This small molecule binds to this protein.
Small molecule (SMILES): CC(=O)N[C@@H]1[C@@H](O)[C@H](O)[C@@H](CO)O[C@H]1O

Sequence of chain 1.A:
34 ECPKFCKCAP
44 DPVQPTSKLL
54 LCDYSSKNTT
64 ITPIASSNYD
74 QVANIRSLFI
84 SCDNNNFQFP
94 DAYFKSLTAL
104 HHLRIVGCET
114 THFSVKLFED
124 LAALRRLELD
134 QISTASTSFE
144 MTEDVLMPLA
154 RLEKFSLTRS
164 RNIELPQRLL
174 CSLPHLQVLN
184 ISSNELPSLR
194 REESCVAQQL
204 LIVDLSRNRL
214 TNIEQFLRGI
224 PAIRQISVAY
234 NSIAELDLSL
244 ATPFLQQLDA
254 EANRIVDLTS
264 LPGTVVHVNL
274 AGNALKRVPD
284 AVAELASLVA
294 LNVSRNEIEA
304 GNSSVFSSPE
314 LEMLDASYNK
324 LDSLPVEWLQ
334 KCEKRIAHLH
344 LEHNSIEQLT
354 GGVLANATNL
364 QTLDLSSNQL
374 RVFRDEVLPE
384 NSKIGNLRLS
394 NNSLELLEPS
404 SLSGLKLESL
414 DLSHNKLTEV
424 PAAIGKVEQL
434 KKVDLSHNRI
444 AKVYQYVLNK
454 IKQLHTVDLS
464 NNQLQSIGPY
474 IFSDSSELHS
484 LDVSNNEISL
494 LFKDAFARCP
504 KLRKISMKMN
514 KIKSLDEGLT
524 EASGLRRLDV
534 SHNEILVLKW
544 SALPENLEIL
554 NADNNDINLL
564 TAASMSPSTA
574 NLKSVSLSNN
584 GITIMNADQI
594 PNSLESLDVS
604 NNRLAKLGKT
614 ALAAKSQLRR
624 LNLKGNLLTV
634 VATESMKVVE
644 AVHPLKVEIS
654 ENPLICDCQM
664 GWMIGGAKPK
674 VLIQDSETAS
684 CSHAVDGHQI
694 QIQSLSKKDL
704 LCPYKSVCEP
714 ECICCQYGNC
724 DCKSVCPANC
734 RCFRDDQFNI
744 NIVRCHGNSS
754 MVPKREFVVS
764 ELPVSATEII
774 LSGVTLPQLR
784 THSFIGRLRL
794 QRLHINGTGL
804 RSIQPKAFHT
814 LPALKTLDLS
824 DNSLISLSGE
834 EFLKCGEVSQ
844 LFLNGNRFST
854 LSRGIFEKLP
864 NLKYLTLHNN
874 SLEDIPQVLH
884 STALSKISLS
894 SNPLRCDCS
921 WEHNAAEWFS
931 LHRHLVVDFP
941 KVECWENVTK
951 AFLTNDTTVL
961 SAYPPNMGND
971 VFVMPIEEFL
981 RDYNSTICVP

Binding-site contacts:
Ligand atom C4 contacts residue ASN183 of chain 1.A at 4.3 Å.
Ligand atom O7 contacts residue ASP207 of chain 1.A at 3.6 Å (salt-bridge).
Ligand atom O5 contacts residue ASN183 of chain 1.A at 2.4 Å (h-bond).
Ligand atom C2 contacts residue ASP207 of chain 1.A at 3.8 Å.
Ligand atom C6 contacts residue ASP133 of chain 1.A at 4.4 Å.
Ligand atom C6 contacts residue THR161 of chain 1.A at 3.2 Å.
Ligand atom O6 contacts residue ASP133 of chain 1.A at 4.1 Å.
Ligand atom C2 contacts residue ASN183 of chain 1.A at 2.5 Å.
Ligand atom C1 contacts residue SER185 of chain 1.A at 3.6 Å.
Ligand atom N2 contacts residue ASP207 of chain 1.A at 3.0 Å (salt-bridge).
Ligand atom C5 contacts residue ASN183 of chain 1.A at 3.7 Å.
Ligand atom O5 contacts residue SER185 of chain 1.A at 4.0 Å.
Ligand atom O5 contacts residue SER159 of chain 1.A at 4.5 Å.
Ligand atom C1 contacts residue ASN183 of chain 1.A at 1.4 Å.
Ligand atom C7 contacts residue ASP207 of chain 1.A at 3.5 Å.
Ligand atom O6 contacts residue ARG107 of chain 1.A at 4.0 Å.
Ligand atom O6 contacts residue THR161 of chain 1.A at 3.1 Å (h-bond).
Ligand atom C3 contacts residue ASN183 of chain 1.A at 3.8 Å.
Ligand atom C6 contacts residue ARG162 of chain 1.A at 4.3 Å.
Ligand atom C5 contacts residue THR161 of chain 1.A at 3.6 Å.
Ligand atom C1 contacts residue THR161 of chain 1.A at 3.7 Å.
Ligand atom C1 contacts residue ASP207 of chain 1.A at 3.5 Å.
Ligand atom O5 contacts residue THR161 of chain 1.A at 3.0 Å.
Ligand atom N2 contacts residue ASN183 of chain 1.A at 2.9 Å (h-bond).
Ligand atom C5 contacts residue SER185 of chain 1.A at 4.0 Å.
Ligand atom O7 contacts residue ASN183 of chain 1.A at 4.2 Å.
Ligand atom C7 contacts residue ASN183 of chain 1.A at 3.3 Å.
Ligand atom C8 contacts residue ASN183 of chain 1.A at 3.2 Å.